The protein below binds the small molecule below.
Small molecule (SMILES): CC(=O)N[C@@H]1[C@@H](O)[C@H](O)[C@@H](CO)O[C@H]1O

Binding-site contacts:
Ligand atom C7 contacts residue ASN99 of chain 1.D at 3.5 Å.
Ligand atom O6 contacts residue ASN99 of chain 1.D at 4.3 Å.
Ligand atom C8 contacts residue LYS98 of chain 1.D at 4.4 Å.
Ligand atom N2 contacts residue ASN99 of chain 1.D at 3.1 Å (h-bond).
Ligand atom C6 contacts residue NAG2 of chain 1.L at 3.3 Å.
Ligand atom C4 contacts residue ASN99 of chain 1.D at 4.1 Å.
Ligand atom O6 contacts residue NAG2 of chain 1.L at 3.0 Å (h-bond).
Ligand atom C7 contacts residue SER101 of chain 1.D at 4.4 Å.
Ligand atom C5 contacts residue ASN99 of chain 1.D at 3.5 Å.
Ligand atom C3 contacts residue ASN99 of chain 1.D at 3.8 Å.
Ligand atom C1 contacts residue LYS98 of chain 1.D at 4.4 Å.
Ligand atom O7 contacts residue SER101 of chain 1.D at 3.3 Å (h-bond).
Ligand atom O7 contacts residue PHE100 of chain 1.D at 3.9 Å.
Ligand atom C7 contacts residue PHE100 of chain 1.D at 4.5 Å (hydrophobic).
Ligand atom C1 contacts residue ASN99 of chain 1.D at 1.4 Å.
Ligand atom C2 contacts residue ASN99 of chain 1.D at 2.5 Å.
Ligand atom O7 contacts residue ASN99 of chain 1.D at 3.3 Å (h-bond).
Ligand atom O5 contacts residue ASN99 of chain 1.D at 2.2 Å (h-bond).
Ligand atom C8 contacts residue ASN99 of chain 1.D at 4.3 Å.
Ligand atom N2 contacts residue LYS98 of chain 1.D at 4.3 Å.
Ligand atom O6 contacts residue NAG1 of chain 1.L at 4.3 Å.

Sequence of chain 1.D:
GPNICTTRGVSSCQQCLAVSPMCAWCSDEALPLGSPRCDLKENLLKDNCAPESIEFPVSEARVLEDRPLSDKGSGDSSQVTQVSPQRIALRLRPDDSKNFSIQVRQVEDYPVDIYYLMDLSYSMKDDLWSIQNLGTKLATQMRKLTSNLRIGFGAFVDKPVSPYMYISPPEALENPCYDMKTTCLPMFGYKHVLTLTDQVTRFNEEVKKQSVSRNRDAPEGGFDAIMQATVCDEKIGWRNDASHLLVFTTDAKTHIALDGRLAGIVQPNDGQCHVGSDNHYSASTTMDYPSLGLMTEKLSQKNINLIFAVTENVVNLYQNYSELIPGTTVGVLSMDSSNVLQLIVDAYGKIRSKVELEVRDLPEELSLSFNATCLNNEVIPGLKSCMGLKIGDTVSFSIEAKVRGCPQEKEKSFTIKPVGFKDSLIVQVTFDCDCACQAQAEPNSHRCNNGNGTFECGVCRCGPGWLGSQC